Binding-site contacts:
Ligand atom C7 contacts residue ILE258 of chain 1.C at 4.0 Å (hydrophobic).
Ligand atom C16 contacts residue THR255 of chain 1.C at 3.8 Å.
Ligand atom O1 contacts residue HIS82 of chain 1.C at 3.9 Å.
Ligand atom C8 contacts residue PHE294 of chain 1.C at 3.9 Å (hydrophobic).
Ligand atom C9 contacts residue TYR81 of chain 1.C at 3.6 Å (hydrophobic).
Ligand atom C6 contacts residue ILE258 of chain 1.C at 4.1 Å (hydrophobic).
Ligand atom C10 contacts residue TYR81 of chain 1.C at 3.2 Å (hydrophobic).
Ligand atom C12 contacts residue PHE294 of chain 1.C at 3.9 Å (hydrophobic).
Ligand atom O3 contacts residue GLN291 of chain 1.C at 3.4 Å (h-bond).
Ligand atom C2 contacts residue HIS82 of chain 1.C at 3.8 Å.
Ligand atom C14 contacts residue MET259 of chain 1.C at 4.0 Å (hydrophobic).
Ligand atom C15 contacts residue PHE262 of chain 1.C at 4.0 Å (hydrophobic).
Ligand atom C16 contacts residue GLN291 of chain 1.C at 3.5 Å.
Ligand atom C16 contacts residue ASN243 of chain 1.C at 4.0 Å.
Ligand atom O2 contacts residue ILE258 of chain 1.C at 3.3 Å.
Ligand atom C6 contacts residue PHE294 of chain 1.C at 3.7 Å (hydrophobic).
Ligand atom C4 contacts residue LEU241 of chain 1.C at 4.1 Å (hydrophobic).
Ligand atom C10 contacts residue ASN243 of chain 1.C at 3.8 Å.
Ligand atom C11 contacts residue GLN291 of chain 1.C at 4.2 Å.
Ligand atom C15 contacts residue GLN291 of chain 1.C at 3.7 Å.
Ligand atom C4 contacts residue PHE294 of chain 1.C at 4.1 Å (hydrophobic).
Ligand atom O1 contacts residue PHE262 of chain 1.C at 3.6 Å.
Ligand atom C9 contacts residue ASN243 of chain 1.C at 3.3 Å.
Ligand atom C2 contacts residue ILE258 of chain 1.C at 3.7 Å (hydrophobic).
Ligand atom C8 contacts residue ILE258 of chain 1.C at 3.6 Å (hydrophobic).
Ligand atom C13 contacts residue MET279 of chain 1.C at 3.3 Å (hydrophobic).
Ligand atom O2 contacts residue GLN291 of chain 1.C at 3.2 Å (h-bond).
Ligand atom C5 contacts residue PHE294 of chain 1.C at 4.1 Å (hydrophobic).
Ligand atom C14 contacts residue MET279 of chain 1.C at 3.8 Å (hydrophobic).
Ligand atom C16 contacts residue TYR251 of chain 1.C at 3.6 Å (hydrophobic).
Ligand atom C15 contacts residue MET259 of chain 1.C at 3.9 Å (hydrophobic).
Ligand atom C14 contacts residue SER290 of chain 1.C at 3.9 Å.
Ligand atom C1 contacts residue PHE262 of chain 1.C at 4.1 Å (hydrophobic).
Ligand atom O3 contacts residue PHE294 of chain 1.C at 3.5 Å.
Ligand atom C9 contacts residue ILE258 of chain 1.C at 4.1 Å (hydrophobic).
Ligand atom C13 contacts residue SER290 of chain 1.C at 4.1 Å.
Ligand atom C14 contacts residue GLN291 of chain 1.C at 4.0 Å.
Ligand atom O3 contacts residue ILE258 of chain 1.C at 4.2 Å.
Ligand atom C15 contacts residue ILE258 of chain 1.C at 3.9 Å (hydrophobic).
Ligand atom C7 contacts residue PHE294 of chain 1.C at 3.5 Å (hydrophobic).

A protein and the small-molecule ligand that binds it are described below.
Small molecule (SMILES): COc1ccc([C@@H]2CNC(=O)C2)cc1OC1CCCC1

Sequence of chain 1.C:
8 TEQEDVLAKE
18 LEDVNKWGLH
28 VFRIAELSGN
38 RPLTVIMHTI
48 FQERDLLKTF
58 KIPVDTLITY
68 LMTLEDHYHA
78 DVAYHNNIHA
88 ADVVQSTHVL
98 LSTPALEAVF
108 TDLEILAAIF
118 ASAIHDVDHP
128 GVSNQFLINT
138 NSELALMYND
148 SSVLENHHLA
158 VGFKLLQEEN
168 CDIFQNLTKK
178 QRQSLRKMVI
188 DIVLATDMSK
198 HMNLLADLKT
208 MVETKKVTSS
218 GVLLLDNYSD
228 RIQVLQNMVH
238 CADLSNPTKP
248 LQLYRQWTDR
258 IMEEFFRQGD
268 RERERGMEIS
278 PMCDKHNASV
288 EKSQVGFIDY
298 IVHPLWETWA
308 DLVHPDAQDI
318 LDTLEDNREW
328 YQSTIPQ